Binding-site contacts:
Ligand atom C12 contacts residue FV31 of chain 1.NA at 0.5 Å.
Ligand atom C16 contacts residue FQF1 of chain 1.MA at 0.8 Å.
Ligand atom C16 contacts residue FV31 of chain 1.NA at 0.6 Å.
Ligand atom C31 contacts residue FQF1 of chain 1.MA at 0.6 Å.
Ligand atom C2 contacts residue FV31 of chain 1.NA at 1.0 Å.
Ligand atom C14 contacts residue FV31 of chain 1.NA at 0.9 Å.
Ligand atom C8 contacts residue FQF1 of chain 1.MA at 0.3 Å.
Ligand atom C7 contacts residue FQF1 of chain 1.MA at 0.4 Å.
Ligand atom C19 contacts residue FV31 of chain 1.NA at 0.4 Å.
Ligand atom C6 contacts residue FQF1 of chain 1.MA at 0.9 Å.
Ligand atom C14 contacts residue FQF1 of chain 1.MA at 0.8 Å.
Ligand atom C7 contacts residue FV31 of chain 1.NA at 0.5 Å.
Ligand atom C9 contacts residue FQF1 of chain 1.MA at 0.5 Å.
Ligand atom C8 contacts residue FV31 of chain 1.NA at 0.5 Å.
Ligand atom C18 contacts residue FV31 of chain 1.NA at 0.2 Å.
Ligand atom C10 contacts residue FQF1 of chain 1.MA at 0.8 Å.
Ligand atom C20 contacts residue FV31 of chain 1.NA at 0.3 Å.
Ligand atom C11 contacts residue FV31 of chain 1.NA at 1.1 Å.
Ligand atom C17 contacts residue FV31 of chain 1.NA at 0.3 Å.
Ligand atom C3 contacts residue FV31 of chain 1.NA at 0.4 Å.
Ligand atom C9 contacts residue FV31 of chain 1.NA at 0.7 Å.
Ligand atom O6 contacts residue FQF1 of chain 1.MA at 1.4 Å.
Ligand atom O7 contacts residue FV31 of chain 1.NA at 0.2 Å (h-bond).
Ligand atom C17 contacts residue FQF1 of chain 1.MA at 0.4 Å.
Ligand atom C15 contacts residue FQF1 of chain 1.MA at 0.8 Å.
Ligand atom C19 contacts residue FQF1 of chain 1.MA at 0.6 Å.
Ligand atom C12 contacts residue FQF1 of chain 1.MA at 0.2 Å.
Ligand atom C11 contacts residue FQF1 of chain 1.MA at 0.8 Å.
Ligand atom C3 contacts residue FQF1 of chain 1.MA at 0.7 Å.
Ligand atom O5 contacts residue FQF1 of chain 1.MA at 0.9 Å.
Ligand atom C18 contacts residue FQF1 of chain 1.MA at 0.3 Å.
Ligand atom O6 contacts residue FV31 of chain 1.NA at 0.6 Å (h-bond).
Ligand atom C6 contacts residue FV31 of chain 1.NA at 0.3 Å.
Ligand atom C20 contacts residue FQF1 of chain 1.MA at 0.5 Å.
Ligand atom C13 contacts residue FV31 of chain 1.NA at 0.3 Å.
Ligand atom C13 contacts residue FQF1 of chain 1.MA at 0.3 Å.
Ligand atom O5 contacts residue FV31 of chain 1.NA at 1.1 Å (h-bond).
Ligand atom C15 contacts residue FV31 of chain 1.NA at 0.4 Å.
Ligand atom C2 contacts residue FQF1 of chain 1.MA at 1.1 Å.
Ligand atom C31 contacts residue FV31 of chain 1.NA at 1.1 Å.

The protein below binds the small molecule below.
Small molecule (SMILES): CC(C)=CCC/C(C)=C/CC/C(C)=C/COC(CO)CO

Sequence of chain 1.H:
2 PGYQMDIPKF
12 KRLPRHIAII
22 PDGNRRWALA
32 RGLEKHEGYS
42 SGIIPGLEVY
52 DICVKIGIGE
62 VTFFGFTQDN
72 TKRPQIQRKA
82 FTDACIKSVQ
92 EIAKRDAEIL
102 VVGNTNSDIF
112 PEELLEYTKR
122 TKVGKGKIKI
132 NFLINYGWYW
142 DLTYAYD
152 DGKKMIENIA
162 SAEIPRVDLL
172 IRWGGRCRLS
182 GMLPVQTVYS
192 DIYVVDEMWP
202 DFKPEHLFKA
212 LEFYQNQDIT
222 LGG